Binding-site contacts:
Ligand atom C3 contacts residue HIS298 of chain 50.E at 3.8 Å.
Ligand atom C1 contacts residue TYR72 of chain 50.E at 3.8 Å (hydrophobic).
Ligand atom O4 contacts residue VAL296 of chain 50.E at 4.0 Å.
Ligand atom O1B contacts residue ASN80 of chain 50.E at 4.2 Å.
Ligand atom C1 contacts residue GLY78 of chain 50.E at 4.0 Å.
Ligand atom O1A contacts residue SER89 of chain 50.E at 3.4 Å (h-bond).
Ligand atom C6 contacts residue ASN93 of chain 50.E at 3.4 Å.
Ligand atom C8 contacts residue ARG77 of chain 50.E at 4.2 Å.
Ligand atom O1B contacts residue TYR72 of chain 50.E at 3.8 Å.
Ligand atom C4 contacts residue GLY78 of chain 50.E at 3.3 Å.
Ligand atom N5 contacts residue TYR72 of chain 50.E at 3.1 Å (h-bond).
Ligand atom C8 contacts residue TYR72 of chain 50.E at 4.1 Å (hydrophobic).
Ligand atom C11 contacts residue ASP85 of chain 50.A at 3.8 Å.
Ligand atom O1A contacts residue TYR72 of chain 50.E at 3.5 Å.
Ligand atom C5 contacts residue ASN93 of chain 50.E at 4.1 Å.
Ligand atom C3 contacts residue GLY78 of chain 50.E at 4.0 Å.
Ligand atom C1 contacts residue SER89 of chain 50.E at 4.2 Å.
Ligand atom O4 contacts residue THR291 of chain 50.E at 3.4 Å.
Ligand atom C4 contacts residue HIS298 of chain 50.E at 3.6 Å.
Ligand atom C5 contacts residue TYR72 of chain 50.E at 3.4 Å (hydrophobic).
Ligand atom C7 contacts residue TYR72 of chain 50.E at 3.9 Å (hydrophobic).
Ligand atom O1B contacts residue ARG77 of chain 50.E at 2.8 Å (salt-bridge).
Ligand atom O1A contacts residue ARG77 of chain 50.E at 3.1 Å (salt-bridge).
Ligand atom O1B contacts residue SER89 of chain 50.E at 4.1 Å.
Ligand atom C6 contacts residue TYR72 of chain 50.E at 3.3 Å (hydrophobic).
Ligand atom O1A contacts residue GLY78 of chain 50.E at 3.3 Å (h-bond).
Ligand atom C3 contacts residue VAL296 of chain 50.E at 3.7 Å (hydrophobic).
Ligand atom O4 contacts residue GLY78 of chain 50.E at 3.0 Å.
Ligand atom O10 contacts residue THR291 of chain 50.E at 3.8 Å.
Ligand atom O10 contacts residue ASN293 of chain 50.E at 3.9 Å.
Ligand atom C3 contacts residue GLY78 of chain 50.E at 4.0 Å.
Ligand atom C1 contacts residue ARG77 of chain 50.E at 3.4 Å.
Ligand atom O8 contacts residue TYR72 of chain 50.E at 3.5 Å (h-bond).
Ligand atom C4 contacts residue TYR72 of chain 50.E at 3.4 Å (hydrophobic).
Ligand atom O4 contacts residue TYR72 of chain 50.E at 4.2 Å.
Ligand atom O3 contacts residue GLY78 of chain 50.E at 3.6 Å.
Ligand atom O6 contacts residue ASN93 of chain 50.E at 3.5 Å (h-bond).
Ligand atom C2 contacts residue GLY78 of chain 50.E at 4.1 Å.
Ligand atom O4 contacts residue HIS298 of chain 50.E at 3.0 Å (h-bond).
Ligand atom O4 contacts residue ILE79 of chain 50.E at 3.5 Å (h-bond).

Sequence of chain 50.E:
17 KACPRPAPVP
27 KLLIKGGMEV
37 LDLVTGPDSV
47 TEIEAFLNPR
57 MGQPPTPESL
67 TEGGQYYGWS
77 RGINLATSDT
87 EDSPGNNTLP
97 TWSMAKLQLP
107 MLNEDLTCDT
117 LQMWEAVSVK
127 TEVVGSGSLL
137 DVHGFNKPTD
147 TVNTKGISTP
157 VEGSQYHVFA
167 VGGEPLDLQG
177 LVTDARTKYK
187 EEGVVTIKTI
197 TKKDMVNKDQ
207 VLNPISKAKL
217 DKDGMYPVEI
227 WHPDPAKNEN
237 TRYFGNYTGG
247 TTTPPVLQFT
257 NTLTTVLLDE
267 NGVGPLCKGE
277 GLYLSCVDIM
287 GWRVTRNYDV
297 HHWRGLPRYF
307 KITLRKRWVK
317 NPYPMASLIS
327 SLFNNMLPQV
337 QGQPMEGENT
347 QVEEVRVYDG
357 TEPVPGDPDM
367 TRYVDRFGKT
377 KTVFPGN

Sequence of chain 50.A:
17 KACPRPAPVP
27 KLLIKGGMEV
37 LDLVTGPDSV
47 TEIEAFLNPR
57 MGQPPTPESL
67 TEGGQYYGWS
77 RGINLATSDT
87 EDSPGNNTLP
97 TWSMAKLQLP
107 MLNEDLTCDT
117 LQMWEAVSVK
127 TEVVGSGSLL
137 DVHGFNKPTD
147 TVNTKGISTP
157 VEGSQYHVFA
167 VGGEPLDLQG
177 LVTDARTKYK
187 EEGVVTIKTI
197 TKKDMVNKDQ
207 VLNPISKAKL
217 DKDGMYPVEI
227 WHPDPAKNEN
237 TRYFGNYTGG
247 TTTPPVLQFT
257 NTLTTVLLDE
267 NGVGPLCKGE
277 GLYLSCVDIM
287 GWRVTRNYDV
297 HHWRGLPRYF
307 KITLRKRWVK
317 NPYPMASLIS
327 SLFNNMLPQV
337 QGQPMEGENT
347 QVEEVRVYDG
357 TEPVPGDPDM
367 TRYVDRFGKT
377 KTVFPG

A small-molecule ligand and the protein it binds are described below.
Small molecule (SMILES): CC(=O)N[C@@H]1[C@@H](O[C@@H]2O[C@H](CO)[C@H](O)[C@H](O[C@]3(C(=O)O)C[C@H](O)[C@@H](NC(C)=O)[C@H]([C@H](O)[C@H](O)CO)O3)[C@H]2O)[C@H](O)[C@@H](CO[C@]2(C(=O)O)C[C@H](O)[C@@H](NC(C)=O)[C@H]([C@H](O)[C@H](O)CO)O2)O[C@H]1O